Binding-site contacts:
Ligand atom C5 contacts residue PHE26 of chain 1.B at 3.6 Å (hydrophobic).
Ligand atom C contacts residue TYR109 of chain 1.B at 3.9 Å (hydrophobic).
Ligand atom C7 contacts residue VAL107 of chain 1.B at 3.5 Å (hydrophobic).
Ligand atom C3 contacts residue PRO110 of chain 1.B at 3.8 Å (hydrophobic).
Ligand atom C1 contacts residue PRO110 of chain 1.B at 4.3 Å (hydrophobic).
Ligand atom C contacts residue SER108 of chain 1.B at 3.7 Å.
Ligand atom C9 contacts residue TYR24 of chain 1.B at 4.0 Å (hydrophobic).
Ligand atom C6 contacts residue VAL107 of chain 1.B at 4.0 Å (hydrophobic).
Ligand atom C6 contacts residue SER108 of chain 1.B at 4.2 Å.
Ligand atom C1 contacts residue ILE21 of chain 1.B at 4.2 Å (hydrophobic).
Ligand atom C4 contacts residue SER25 of chain 1.B at 4.3 Å.
Ligand atom C contacts residue ILE37 of chain 1.B at 3.8 Å (hydrophobic).
Ligand atom C1 contacts residue VAL107 of chain 1.B at 4.4 Å (hydrophobic).
Ligand atom O contacts residue PHE26 of chain 1.B at 3.5 Å.
Ligand atom C3 contacts residue TYR24 of chain 1.B at 3.7 Å (hydrophobic).
Ligand atom C2 contacts residue TYR24 of chain 1.B at 3.7 Å (hydrophobic).
Ligand atom C6 contacts residue PHE26 of chain 1.B at 3.4 Å (hydrophobic).
Ligand atom C10 contacts residue PRO110 of chain 1.B at 3.7 Å (hydrophobic).
Ligand atom O1 contacts residue PHE26 of chain 1.B at 4.3 Å.
Ligand atom C10 contacts residue TYR24 of chain 1.B at 4.0 Å (hydrophobic).
Ligand atom C8 contacts residue SER25 of chain 1.B at 3.2 Å.
Ligand atom C1 contacts residue SER108 of chain 1.B at 3.9 Å.
Ligand atom C4 contacts residue PHE26 of chain 1.B at 4.2 Å (hydrophobic).
Ligand atom O1 contacts residue SER25 of chain 1.B at 3.9 Å.
Ligand atom O3 contacts residue PRO110 of chain 1.B at 3.3 Å.
Ligand atom C2 contacts residue PHE26 of chain 1.B at 4.2 Å (hydrophobic).
Ligand atom C9 contacts residue SER25 of chain 1.B at 4.4 Å.
Ligand atom C4 contacts residue PRO110 of chain 1.B at 4.5 Å (hydrophobic).
Ligand atom C3 contacts residue PHE26 of chain 1.B at 4.5 Å (hydrophobic).
Ligand atom O3 contacts residue TYR24 of chain 1.B at 4.3 Å.
Ligand atom N contacts residue PRO110 of chain 1.B at 4.5 Å.
Ligand atom C7 contacts residue PHE26 of chain 1.B at 3.9 Å (hydrophobic).
Ligand atom C1 contacts residue PHE26 of chain 1.B at 3.7 Å (hydrophobic).
Ligand atom C2 contacts residue SER108 of chain 1.B at 4.5 Å.
Ligand atom C2 contacts residue PRO110 of chain 1.B at 3.7 Å (hydrophobic).
Ligand atom C2 contacts residue ILE21 of chain 1.B at 4.0 Å (hydrophobic).
Ligand atom C contacts residue VAL107 of chain 1.B at 3.9 Å (hydrophobic).
Ligand atom C contacts residue PHE26 of chain 1.B at 3.9 Å (hydrophobic).
Ligand atom C contacts residue ILE21 of chain 1.B at 3.7 Å (hydrophobic).
Ligand atom O2 contacts residue TYR24 of chain 1.B at 3.5 Å.

Sequence of chain 1.B:
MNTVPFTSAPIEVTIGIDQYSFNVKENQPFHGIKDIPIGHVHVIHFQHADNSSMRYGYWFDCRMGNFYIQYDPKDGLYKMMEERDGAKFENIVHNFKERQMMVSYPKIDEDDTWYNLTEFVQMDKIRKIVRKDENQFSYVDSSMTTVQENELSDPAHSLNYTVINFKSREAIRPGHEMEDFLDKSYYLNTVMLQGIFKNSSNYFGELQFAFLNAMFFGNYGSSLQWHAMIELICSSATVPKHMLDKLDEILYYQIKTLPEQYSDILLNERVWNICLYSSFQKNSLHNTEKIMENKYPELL

The protein below binds the small molecule below.
Small molecule (SMILES): CONC(=O)COc1ccc(C)cc1OC